Sequence of chain 1.A:
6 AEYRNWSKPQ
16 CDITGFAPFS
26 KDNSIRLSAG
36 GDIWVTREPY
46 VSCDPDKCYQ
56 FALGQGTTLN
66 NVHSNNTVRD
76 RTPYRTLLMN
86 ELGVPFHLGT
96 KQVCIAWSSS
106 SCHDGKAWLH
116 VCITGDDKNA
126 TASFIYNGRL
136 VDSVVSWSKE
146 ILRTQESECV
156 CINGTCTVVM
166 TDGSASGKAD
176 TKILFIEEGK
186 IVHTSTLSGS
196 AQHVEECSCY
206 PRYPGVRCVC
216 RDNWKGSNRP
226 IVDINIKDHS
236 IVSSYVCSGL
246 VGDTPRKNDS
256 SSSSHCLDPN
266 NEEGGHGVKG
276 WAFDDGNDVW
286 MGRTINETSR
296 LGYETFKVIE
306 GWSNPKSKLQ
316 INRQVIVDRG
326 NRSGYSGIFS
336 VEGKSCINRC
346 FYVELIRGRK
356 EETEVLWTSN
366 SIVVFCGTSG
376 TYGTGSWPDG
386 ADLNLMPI

A small-molecule ligand and the protein it binds are described below.
Small molecule (SMILES): CC(=O)N[C@@H]1[C@@H](O)[C@H](O)[C@@H](CO)O[C@H]1O

Binding-site contacts:
Ligand atom C7 contacts residue ASN70 of chain 1.A at 3.4 Å.
Ligand atom O7 contacts residue ASN70 of chain 1.A at 3.2 Å (h-bond).
Ligand atom C8 contacts residue LEU361 of chain 1.A at 4.2 Å (hydrophobic).
Ligand atom C5 contacts residue ASN70 of chain 1.A at 3.6 Å.
Ligand atom O6 contacts residue ASN71 of chain 1.A at 4.0 Å.
Ligand atom C2 contacts residue ASN70 of chain 1.A at 2.6 Å.
Ligand atom C1 contacts residue ASN70 of chain 1.A at 1.4 Å.
Ligand atom C3 contacts residue ASN70 of chain 1.A at 3.9 Å.
Ligand atom N2 contacts residue ASN70 of chain 1.A at 3.1 Å (h-bond).
Ligand atom C4 contacts residue ASN70 of chain 1.A at 4.3 Å.
Ligand atom O5 contacts residue ASN70 of chain 1.A at 2.3 Å (h-bond).
Ligand atom C6 contacts residue ASN71 of chain 1.A at 3.8 Å.
Ligand atom C7 contacts residue LEU361 of chain 1.A at 4.4 Å (hydrophobic).